This small molecule binds to this protein.
Small molecule (SMILES): CCCCCCCC(=O)OC[C@H](COP(=O)(O)OC[C@H](N)C(=O)O)OC(=O)CCCCCCC

Binding-site contacts:
Ligand atom C6B contacts residue TYR73 of chain 1.B at 3.8 Å (hydrophobic).
Ligand atom C3A contacts residue ILE60 of chain 1.A at 3.9 Å (hydrophobic).
Ligand atom C2A contacts residue ILE60 of chain 1.A at 4.0 Å (hydrophobic).
Ligand atom C1B contacts residue TYR73 of chain 1.B at 3.9 Å (hydrophobic).
Ligand atom C1G contacts residue ILE60 of chain 1.A at 4.3 Å (hydrophobic).
Ligand atom C4B contacts residue TYR73 of chain 1.B at 3.5 Å (hydrophobic).
Ligand atom C8B contacts residue VAL66 of chain 1.A at 4.0 Å (hydrophobic).
Ligand atom CB contacts residue ASN61 of chain 1.A at 3.7 Å.
Ligand atom C1A contacts residue ILE60 of chain 1.A at 4.0 Å (hydrophobic).
Ligand atom O3G contacts residue ILE60 of chain 1.A at 3.6 Å (h-bond).
Ligand atom O1B contacts residue ILE60 of chain 1.A at 3.3 Å.
Ligand atom C7B contacts residue TYR73 of chain 1.B at 3.8 Å (hydrophobic).
Ligand atom C1B contacts residue ILE60 of chain 1.A at 3.9 Å (hydrophobic).
Ligand atom O3G contacts residue TYR73 of chain 1.B at 4.2 Å.
Ligand atom O3G contacts residue ASN61 of chain 1.A at 3.8 Å.
Ligand atom O2G contacts residue ILE60 of chain 1.A at 4.0 Å.
Ligand atom C2G contacts residue ILE60 of chain 1.A at 3.9 Å (hydrophobic).
Ligand atom CB contacts residue ILE60 of chain 1.A at 3.4 Å (hydrophobic).
Ligand atom C4B contacts residue TRP62 of chain 1.A at 4.1 Å (hydrophobic).
Ligand atom C2B contacts residue TYR73 of chain 1.B at 3.3 Å (hydrophobic).
Ligand atom P contacts residue TYR73 of chain 1.B at 3.9 Å.
Ligand atom O1B contacts residue ASN61 of chain 1.A at 3.5 Å.
Ligand atom O1B contacts residue TRP62 of chain 1.A at 3.8 Å.
Ligand atom O3P contacts residue TYR73 of chain 1.B at 4.2 Å.
Ligand atom C7B contacts residue 8SP1 of chain 1.Q at 3.8 Å.
Ligand atom C6B contacts residue VAL65 of chain 1.A at 4.2 Å (hydrophobic).
Ligand atom C3B contacts residue VAL65 of chain 1.A at 3.9 Å (hydrophobic).
Ligand atom C7B contacts residue LEU69 of chain 1.B at 3.6 Å (hydrophobic).
Ligand atom C3B contacts residue TYR73 of chain 1.B at 4.2 Å (hydrophobic).
Ligand atom O2G contacts residue TYR73 of chain 1.B at 4.2 Å.
Ligand atom C5B contacts residue VAL65 of chain 1.A at 3.8 Å (hydrophobic).
Ligand atom C5B contacts residue TYR73 of chain 1.B at 4.2 Å (hydrophobic).
Ligand atom O3P contacts residue TRP62 of chain 1.A at 3.3 Å (h-bond).
Ligand atom O3P contacts residue ASN61 of chain 1.A at 3.6 Å.
Ligand atom P contacts residue ASN61 of chain 1.A at 4.3 Å.
Ligand atom C8B contacts residue LEU69 of chain 1.A at 3.7 Å (hydrophobic).
Ligand atom O1A contacts residue ILE60 of chain 1.A at 4.1 Å.
Ligand atom C8B contacts residue LEU69 of chain 1.B at 3.6 Å (hydrophobic).
Ligand atom O2P contacts residue TYR73 of chain 1.B at 3.0 Å (h-bond).
Ligand atom C3G contacts residue ILE60 of chain 1.A at 4.1 Å (hydrophobic).

Sequence of chain 1.A:
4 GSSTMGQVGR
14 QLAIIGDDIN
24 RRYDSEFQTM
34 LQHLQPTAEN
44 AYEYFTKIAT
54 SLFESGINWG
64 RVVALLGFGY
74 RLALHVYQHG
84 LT

Sequence of chain 1.B:
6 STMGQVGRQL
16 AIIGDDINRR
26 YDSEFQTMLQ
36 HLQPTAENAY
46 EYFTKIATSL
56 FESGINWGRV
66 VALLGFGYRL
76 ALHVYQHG